Binding-site contacts:
Ligand atom C8 contacts residue ASN373 of chain 1.A at 2.6 Å.
Ligand atom C1 contacts residue ASN373 of chain 1.A at 4.3 Å.
Ligand atom C3 contacts residue NAG1 of chain 1.G at 4.2 Å.
Ligand atom O5 contacts residue NAG1 of chain 1.G at 3.7 Å.
Ligand atom O3 contacts residue NAG1 of chain 1.G at 4.3 Å.
Ligand atom C7 contacts residue PHE372 of chain 1.A at 4.0 Å (hydrophobic).
Ligand atom C2 contacts residue ASN373 of chain 1.A at 3.2 Å.
Ligand atom N2 contacts residue THR371 of chain 1.A at 4.3 Å.
Ligand atom O7 contacts residue ASN373 of chain 1.A at 4.3 Å.
Ligand atom C7 contacts residue ASN373 of chain 1.A at 3.1 Å.
Ligand atom O6 contacts residue NAG1 of chain 1.G at 3.9 Å.
Ligand atom C5 contacts residue NAG1 of chain 1.G at 3.7 Å.
Ligand atom N2 contacts residue ASN373 of chain 1.A at 2.7 Å (h-bond).
Ligand atom O4 contacts residue ASN373 of chain 1.A at 4.2 Å.
Ligand atom C8 contacts residue PHE372 of chain 1.A at 3.9 Å (hydrophobic).
Ligand atom O4 contacts residue NAG1 of chain 1.G at 4.2 Å.
Ligand atom C7 contacts residue THR371 of chain 1.A at 4.3 Å.
Ligand atom C4 contacts residue NAG1 of chain 1.G at 3.3 Å.
Ligand atom O7 contacts residue PHE372 of chain 1.A at 4.1 Å.
Ligand atom C4 contacts residue ASN373 of chain 1.A at 4.0 Å.
Ligand atom O3 contacts residue ASN373 of chain 1.A at 2.4 Å (h-bond).
Ligand atom C6 contacts residue NAG1 of chain 1.G at 3.3 Å.
Ligand atom O7 contacts residue THR371 of chain 1.A at 3.7 Å.
Ligand atom C3 contacts residue ASN373 of chain 1.A at 2.6 Å.
Ligand atom C2 contacts residue NAG1 of chain 1.G at 4.4 Å.

This small molecule binds to this protein.
Small molecule (SMILES): CC(=O)N[C@@H]1[C@@H](O)[C@H](O)[C@@H](CO)O[C@H]1O

Sequence of chain 1.A:
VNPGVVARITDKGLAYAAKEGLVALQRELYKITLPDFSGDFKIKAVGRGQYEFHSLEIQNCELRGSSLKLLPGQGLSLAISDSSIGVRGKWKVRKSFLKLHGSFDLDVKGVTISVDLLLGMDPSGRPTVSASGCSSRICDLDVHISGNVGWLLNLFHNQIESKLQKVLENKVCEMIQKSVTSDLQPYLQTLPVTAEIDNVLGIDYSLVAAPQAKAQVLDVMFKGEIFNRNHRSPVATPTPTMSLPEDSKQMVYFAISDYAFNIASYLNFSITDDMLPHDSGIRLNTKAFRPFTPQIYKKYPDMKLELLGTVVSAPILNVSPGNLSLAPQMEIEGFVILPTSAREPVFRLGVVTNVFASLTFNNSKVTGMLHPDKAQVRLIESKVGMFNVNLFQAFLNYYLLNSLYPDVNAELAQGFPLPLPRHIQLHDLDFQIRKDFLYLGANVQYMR